Binding-site contacts:
Ligand atom O17 contacts residue PHE258 of chain 4.A at 4.1 Å.
Ligand atom C1 contacts residue ILE381 of chain 4.A at 3.9 Å (hydrophobic).
Ligand atom C11 contacts residue PHE258 of chain 4.A at 3.4 Å (hydrophobic).
Ligand atom N14 contacts residue PHE258 of chain 4.A at 3.7 Å.
Ligand atom C25 contacts residue PHE258 of chain 4.A at 4.0 Å (hydrophobic).
Ligand atom C10 contacts residue LEU324 of chain 4.A at 3.4 Å (hydrophobic).
Ligand atom C3 contacts residue VAL263 of chain 4.A at 3.8 Å (hydrophobic).
Ligand atom C9 contacts residue MET371 of chain 4.A at 4.1 Å (hydrophobic).
Ligand atom C21 contacts residue PHE258 of chain 4.A at 4.1 Å (hydrophobic).
Ligand atom O13 contacts residue GLU322 of chain 4.A at 4.2 Å.
Ligand atom C23 contacts residue LEU328 of chain 4.A at 4.0 Å (hydrophobic).
Ligand atom C22 contacts residue LEU328 of chain 4.A at 3.8 Å (hydrophobic).
Ligand atom O17 contacts residue HIS237 of chain 4.A at 3.9 Å.
Ligand atom C1 contacts residue MET321 of chain 4.A at 4.1 Å (hydrophobic).
Ligand atom C23 contacts residue GLN239 of chain 4.A at 3.8 Å.
Ligand atom C11 contacts residue MET371 of chain 4.A at 3.5 Å (hydrophobic).
Ligand atom C15 contacts residue PHE258 of chain 4.A at 3.5 Å (hydrophobic).
Ligand atom C9 contacts residue LEU324 of chain 4.A at 3.7 Å (hydrophobic).
Ligand atom C2 contacts residue VAL263 of chain 4.A at 4.2 Å (hydrophobic).
Ligand atom C10 contacts residue PHE258 of chain 4.A at 4.0 Å (hydrophobic).
Ligand atom C6 contacts residue TYR256 of chain 4.A at 3.7 Å (hydrophobic).
Ligand atom C10 contacts residue MET371 of chain 4.A at 3.7 Å (hydrophobic).
Ligand atom O12 contacts residue PHE258 of chain 4.A at 3.3 Å.
Ligand atom C6 contacts residue ILE381 of chain 4.A at 3.6 Å (hydrophobic).
Ligand atom O13 contacts residue LEU324 of chain 4.A at 2.8 Å (h-bond).
Ligand atom C9 contacts residue VAL263 of chain 4.A at 3.5 Å (hydrophobic).
Ligand atom C10 contacts residue VAL263 of chain 4.A at 4.0 Å (hydrophobic).
Ligand atom O13 contacts residue LYS323 of chain 4.A at 3.7 Å.
Ligand atom C20 contacts residue PHE258 of chain 4.A at 3.9 Å (hydrophobic).
Ligand atom C5 contacts residue ILE381 of chain 4.A at 4.0 Å (hydrophobic).
Ligand atom C25 contacts residue TYR256 of chain 4.A at 3.6 Å (hydrophobic).
Ligand atom O13 contacts residue VAL263 of chain 4.A at 3.4 Å.
Ligand atom C24 contacts residue TYR256 of chain 4.A at 3.9 Å (hydrophobic).
Ligand atom N14 contacts residue MET371 of chain 4.A at 3.8 Å.
Ligand atom C19 contacts residue LEU324 of chain 4.A at 3.6 Å (hydrophobic).
Ligand atom C4 contacts residue PHE258 of chain 4.A at 3.8 Å (hydrophobic).
Ligand atom O12 contacts residue MET371 of chain 4.A at 3.7 Å.
Ligand atom C19 contacts residue PHE258 of chain 4.A at 3.9 Å (hydrophobic).
Ligand atom C4 contacts residue MET371 of chain 4.A at 4.0 Å (hydrophobic).
Ligand atom C21 contacts residue LEU328 of chain 4.A at 4.2 Å (hydrophobic).

This protein binds this small molecule.
Small molecule (SMILES): O=c1cc(N2CCOCC2)oc2c(-c3ccccc3)cccc12

Sequence of chain 4.A:
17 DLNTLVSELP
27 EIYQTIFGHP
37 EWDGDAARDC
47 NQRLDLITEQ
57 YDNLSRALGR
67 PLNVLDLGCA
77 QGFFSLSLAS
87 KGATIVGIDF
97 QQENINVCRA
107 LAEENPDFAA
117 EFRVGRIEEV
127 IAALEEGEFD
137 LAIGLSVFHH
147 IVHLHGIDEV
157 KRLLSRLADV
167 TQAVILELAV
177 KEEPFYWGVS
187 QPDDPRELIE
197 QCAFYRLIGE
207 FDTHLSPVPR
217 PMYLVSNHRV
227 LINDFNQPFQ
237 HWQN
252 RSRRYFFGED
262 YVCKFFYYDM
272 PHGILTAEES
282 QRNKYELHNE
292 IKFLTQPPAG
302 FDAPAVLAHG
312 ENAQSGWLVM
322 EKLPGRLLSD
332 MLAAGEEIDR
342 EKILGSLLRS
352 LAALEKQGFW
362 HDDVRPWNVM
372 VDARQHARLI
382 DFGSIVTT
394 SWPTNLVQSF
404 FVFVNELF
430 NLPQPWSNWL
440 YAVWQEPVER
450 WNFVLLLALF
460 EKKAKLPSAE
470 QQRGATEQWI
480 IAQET